The protein below binds the small molecule below.
Small molecule (SMILES): CC(C)[C@@H]1NC(=O)C/C=C/c2cc3cc(ccc3cn2)[C@@H](C)OC(=O)[C@@H]2CCCN(N2)C(=O)[C@H](C)NC1=O

Binding-site contacts:
Ligand atom C11 contacts residue ALA103 of chain 1.A at 3.8 Å (hydrophobic).
Ligand atom O20 contacts residue GLN65 of chain 1.A at 2.9 Å (h-bond).
Ligand atom C14 contacts residue GLN65 of chain 1.A at 3.8 Å.
Ligand atom O10 contacts residue HIS128 of chain 1.A at 3.3 Å.
Ligand atom C27 contacts residue ARG57 of chain 1.A at 3.5 Å.
Ligand atom C25 contacts residue ARG57 of chain 1.A at 3.9 Å.
Ligand atom O30 contacts residue MET63 of chain 1.A at 3.3 Å.
Ligand atom C26 contacts residue PHE62 of chain 1.A at 4.0 Å (hydrophobic).
Ligand atom N09 contacts residue ASN104 of chain 1.A at 2.9 Å (h-bond).
Ligand atom O18 contacts residue PHE62 of chain 1.A at 3.9 Å.
Ligand atom C35 contacts residue ARG57 of chain 1.A at 3.1 Å.
Ligand atom C13 contacts residue ASN104 of chain 1.A at 3.7 Å.
Ligand atom C19 contacts residue ASN104 of chain 1.A at 4.0 Å.
Ligand atom C11 contacts residue GLN113 of chain 1.A at 3.5 Å.
Ligand atom C14 contacts residue ASN104 of chain 1.A at 3.8 Å.
Ligand atom C02 contacts residue PHE115 of chain 1.A at 3.4 Å (hydrophobic).
Ligand atom C28 contacts residue ARG57 of chain 1.A at 3.4 Å.
Ligand atom O30 contacts residue GLN65 of chain 1.A at 3.9 Å.
Ligand atom C12 contacts residue GLN113 of chain 1.A at 3.7 Å.
Ligand atom C01 contacts residue PHE115 of chain 1.A at 3.7 Å (hydrophobic).
Ligand atom O10 contacts residue ASN104 of chain 1.A at 2.9 Å (h-bond).
Ligand atom N03 contacts residue GLN65 of chain 1.A at 3.4 Å (h-bond).
Ligand atom C02 contacts residue GLN65 of chain 1.A at 3.6 Å.
Ligand atom C07 contacts residue ALA103 of chain 1.A at 3.9 Å (hydrophobic).
Ligand atom C07 contacts residue ASN104 of chain 1.A at 4.0 Å.
Ligand atom N34 contacts residue ARG57 of chain 1.A at 3.4 Å (salt-bridge).
Ligand atom O22 contacts residue ASN104 of chain 1.A at 3.6 Å (h-bond).
Ligand atom C08 contacts residue ASN104 of chain 1.A at 3.7 Å.
Ligand atom O22 contacts residue ALA105 of chain 1.A at 3.3 Å.
Ligand atom C21 contacts residue GLY74 of chain 1.A at 3.7 Å.
Ligand atom O10 contacts residue ALA103 of chain 1.A at 3.1 Å.
Ligand atom O30 contacts residue ARG57 of chain 1.A at 3.5 Å.
Ligand atom N04 contacts residue GLN65 of chain 1.A at 3.0 Å (h-bond).
Ligand atom C21 contacts residue GLN113 of chain 1.A at 3.9 Å.
Ligand atom C16 contacts residue ALA105 of chain 1.A at 3.9 Å (hydrophobic).
Ligand atom C11 contacts residue ASN104 of chain 1.A at 3.8 Å.
Ligand atom C29 contacts residue ARG57 of chain 1.A at 3.8 Å.
Ligand atom C06 contacts residue MET63 of chain 1.A at 3.9 Å (hydrophobic).
Ligand atom C12 contacts residue GLY74 of chain 1.A at 3.6 Å.
Ligand atom C06 contacts residue PHE62 of chain 1.A at 3.7 Å (hydrophobic).

Sequence of chain 1.A:
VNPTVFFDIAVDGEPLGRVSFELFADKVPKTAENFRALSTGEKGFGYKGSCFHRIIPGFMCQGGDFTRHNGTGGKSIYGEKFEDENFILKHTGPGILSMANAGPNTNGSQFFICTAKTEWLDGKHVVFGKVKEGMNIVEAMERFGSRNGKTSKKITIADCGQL